A small-molecule ligand and the protein it binds are described below.
Small molecule (SMILES): C=CC(=O)Nc1cc(Nc2nccc(-c3cn(C)c4ccccc34)n2)c(OC)cc1N(C)CCN(C)C

Binding-site contacts:
Ligand atom C17 contacts residue LEU153 of chain 1.F at 3.6 Å (hydrophobic).
Ligand atom O1 contacts residue LEU27 of chain 1.F at 3.6 Å.
Ligand atom N5 contacts residue LEU27 of chain 1.F at 3.7 Å.
Ligand atom C20 contacts residue VNS1 of chain 1.Q at 3.5 Å.
Ligand atom C13 contacts residue LEU27 of chain 1.F at 3.3 Å (hydrophobic).
Ligand atom C9 contacts residue ASP109 of chain 1.F at 3.0 Å.
Ligand atom C8 contacts residue ASP109 of chain 1.F at 3.4 Å.
Ligand atom C9 contacts residue CYS106 of chain 1.F at 1.5 Å (hydrophobic).
Ligand atom C11 contacts residue ASP109 of chain 1.F at 3.5 Å.
Ligand atom N4 contacts residue MET102 of chain 1.F at 3.0 Å (h-bond).
Ligand atom N4 contacts residue LEU101 of chain 1.F at 3.5 Å.
Ligand atom C6 contacts residue GLY105 of chain 1.F at 3.7 Å.
Ligand atom C5 contacts residue LEU27 of chain 1.F at 3.8 Å (hydrophobic).
Ligand atom N2 contacts residue LEU27 of chain 1.F at 2.8 Å (h-bond).
Ligand atom N3 contacts residue LEU27 of chain 1.F at 3.8 Å.
Ligand atom C3 contacts residue LEU27 of chain 1.F at 3.8 Å (hydrophobic).
Ligand atom C16 contacts residue ALA52 of chain 1.F at 3.6 Å (hydrophobic).
Ligand atom C26 contacts residue VAL35 of chain 1.F at 3.4 Å (hydrophobic).
Ligand atom C19 contacts residue VAL35 of chain 1.F at 3.7 Å (hydrophobic).
Ligand atom N3 contacts residue LEU101 of chain 1.F at 3.8 Å.
Ligand atom C22 contacts residue VAL35 of chain 1.F at 3.7 Å (hydrophobic).
Ligand atom N contacts residue CYS106 of chain 1.F at 3.7 Å.
Ligand atom C14 contacts residue PRO103 of chain 1.F at 3.4 Å (hydrophobic).
Ligand atom C24 contacts residue LEU27 of chain 1.F at 3.6 Å (hydrophobic).
Ligand atom C25 contacts residue LEU27 of chain 1.F at 3.7 Å (hydrophobic).
Ligand atom N6 contacts residue VAL35 of chain 1.F at 3.7 Å.
Ligand atom C25 contacts residue VAL35 of chain 1.F at 3.6 Å (hydrophobic).
Ligand atom C7 contacts residue CYS106 of chain 1.F at 3.3 Å (hydrophobic).
Ligand atom C16 contacts residue GLN100 of chain 1.F at 3.5 Å.
Ligand atom C11 contacts residue LEU27 of chain 1.F at 3.4 Å (hydrophobic).
Ligand atom C16 contacts residue MET102 of chain 1.F at 3.7 Å (hydrophobic).
Ligand atom C10 contacts residue LEU27 of chain 1.F at 3.2 Å (hydrophobic).
Ligand atom C5 contacts residue GLY105 of chain 1.F at 3.7 Å.
Ligand atom C16 contacts residue LEU153 of chain 1.F at 3.8 Å (hydrophobic).
Ligand atom O contacts residue CYS106 of chain 1.F at 3.7 Å.
Ligand atom N3 contacts residue MET102 of chain 1.F at 3.0 Å (h-bond).
Ligand atom C21 contacts residue VAL35 of chain 1.F at 3.6 Å (hydrophobic).
Ligand atom C27 contacts residue ASP164 of chain 1.F at 3.2 Å.
Ligand atom C4 contacts residue LEU27 of chain 1.F at 3.7 Å (hydrophobic).
Ligand atom C8 contacts residue CYS106 of chain 1.F at 2.9 Å (hydrophobic).

Sequence of chain 1.F:
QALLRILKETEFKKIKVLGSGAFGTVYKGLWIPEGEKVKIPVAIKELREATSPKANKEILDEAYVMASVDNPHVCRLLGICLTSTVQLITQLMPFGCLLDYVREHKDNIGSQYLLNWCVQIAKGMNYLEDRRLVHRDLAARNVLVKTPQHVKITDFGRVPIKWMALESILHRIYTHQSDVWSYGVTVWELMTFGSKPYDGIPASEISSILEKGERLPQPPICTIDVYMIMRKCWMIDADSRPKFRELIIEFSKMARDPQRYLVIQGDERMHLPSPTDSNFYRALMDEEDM